Sequence of chain 1.A:
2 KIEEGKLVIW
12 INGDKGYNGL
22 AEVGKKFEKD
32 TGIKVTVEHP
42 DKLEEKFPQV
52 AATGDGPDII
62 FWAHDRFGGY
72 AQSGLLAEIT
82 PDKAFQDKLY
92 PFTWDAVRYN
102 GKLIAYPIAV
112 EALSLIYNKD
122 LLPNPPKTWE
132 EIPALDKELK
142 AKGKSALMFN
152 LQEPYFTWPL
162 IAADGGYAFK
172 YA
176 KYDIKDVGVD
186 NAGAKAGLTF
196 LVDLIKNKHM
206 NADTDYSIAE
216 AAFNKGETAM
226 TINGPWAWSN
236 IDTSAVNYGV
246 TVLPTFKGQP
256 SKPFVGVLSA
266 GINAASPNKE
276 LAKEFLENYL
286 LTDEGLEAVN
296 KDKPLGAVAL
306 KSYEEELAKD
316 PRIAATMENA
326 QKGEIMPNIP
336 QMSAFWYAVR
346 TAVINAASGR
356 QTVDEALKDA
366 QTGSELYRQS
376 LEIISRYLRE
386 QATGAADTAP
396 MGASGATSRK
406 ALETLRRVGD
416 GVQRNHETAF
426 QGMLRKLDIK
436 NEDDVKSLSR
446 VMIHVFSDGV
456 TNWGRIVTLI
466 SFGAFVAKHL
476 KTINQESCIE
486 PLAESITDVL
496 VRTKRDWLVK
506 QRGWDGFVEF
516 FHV

The protein below binds the small molecule below.
Small molecule (SMILES): OC[C@H]1O[C@H](O[C@H]2[C@H](O)[C@@H](O)[C@@H](O)O[C@@H]2CO)[C@H](O)[C@@H](O)[C@@H]1O

Binding-site contacts:
Ligand atom O2 contacts residue TRP63 of chain 1.A at 3.4 Å (h-bond).
Ligand atom C6 contacts residue TRP341 of chain 1.A at 3.6 Å (hydrophobic).
Ligand atom O2 contacts residue MET331 of chain 1.A at 3.9 Å.
Ligand atom C6 contacts residue GLU154 of chain 1.A at 3.3 Å.
Ligand atom O3 contacts residue ALA64 of chain 1.A at 3.3 Å.
Ligand atom O2 contacts residue LYS16 of chain 1.A at 2.7 Å (salt-bridge).
Ligand atom O6 contacts residue TYR156 of chain 1.A at 3.2 Å (h-bond).
Ligand atom C1 contacts residue TRP231 of chain 1.A at 3.7 Å (hydrophobic).
Ligand atom O5 contacts residue TYR156 of chain 1.A at 3.3 Å.
Ligand atom C6 contacts residue ARG345 of chain 1.A at 3.8 Å.
Ligand atom O3 contacts residue ARG67 of chain 1.A at 2.8 Å (salt-bridge).
Ligand atom O3 contacts residue TRP63 of chain 1.A at 3.3 Å (h-bond).
Ligand atom O1 contacts residue ASP15 of chain 1.A at 2.7 Å (salt-bridge).
Ligand atom O4 contacts residue ARG345 of chain 1.A at 3.3 Å (salt-bridge).
Ligand atom C1 contacts residue ASP15 of chain 1.A at 3.5 Å.
Ligand atom C3 contacts residue TRP63 of chain 1.A at 3.6 Å (hydrophobic).
Ligand atom C3 contacts residue ARG67 of chain 1.A at 3.8 Å.
Ligand atom C1 contacts residue TYR156 of chain 1.A at 3.5 Å (hydrophobic).
Ligand atom C4 contacts residue TRP341 of chain 1.A at 3.5 Å (hydrophobic).
Ligand atom O6 contacts residue GLU154 of chain 1.A at 2.6 Å (salt-bridge).
Ligand atom C4 contacts residue ARG67 of chain 1.A at 3.8 Å.
Ligand atom O1 contacts residue LYS16 of chain 1.A at 3.0 Å (salt-bridge).
Ligand atom O4 contacts residue TRP341 of chain 1.A at 3.8 Å.
Ligand atom O3 contacts residue TRP341 of chain 1.A at 3.7 Å.
Ligand atom O4 contacts residue ARG67 of chain 1.A at 2.8 Å (salt-bridge).
Ligand atom O3 contacts residue GLU112 of chain 1.A at 3.7 Å.
Ligand atom C6 contacts residue TYR156 of chain 1.A at 3.8 Å (hydrophobic).
Ligand atom C2 contacts residue LYS16 of chain 1.A at 3.8 Å.
Ligand atom C3 contacts residue ASP66 of chain 1.A at 3.5 Å.
Ligand atom O6 contacts residue PHE157 of chain 1.A at 3.9 Å.
Ligand atom C2 contacts residue ASP66 of chain 1.A at 3.4 Å.
Ligand atom O2 contacts residue ALA64 of chain 1.A at 3.3 Å.
Ligand atom O1 contacts residue ASN13 of chain 1.A at 3.6 Å.
Ligand atom C2 contacts residue TRP231 of chain 1.A at 3.8 Å (hydrophobic).
Ligand atom O3 contacts residue ASP66 of chain 1.A at 2.6 Å (salt-bridge).
Ligand atom O2 contacts residue ASP66 of chain 1.A at 2.7 Å (salt-bridge).
Ligand atom O2 contacts residue GLU112 of chain 1.A at 2.6 Å (salt-bridge).
Ligand atom C2 contacts residue GLU112 of chain 1.A at 3.3 Å.
Ligand atom C1 contacts residue LYS16 of chain 1.A at 3.8 Å.
Ligand atom O6 contacts residue PRO155 of chain 1.A at 3.3 Å.